Sequence of chain 26.B:
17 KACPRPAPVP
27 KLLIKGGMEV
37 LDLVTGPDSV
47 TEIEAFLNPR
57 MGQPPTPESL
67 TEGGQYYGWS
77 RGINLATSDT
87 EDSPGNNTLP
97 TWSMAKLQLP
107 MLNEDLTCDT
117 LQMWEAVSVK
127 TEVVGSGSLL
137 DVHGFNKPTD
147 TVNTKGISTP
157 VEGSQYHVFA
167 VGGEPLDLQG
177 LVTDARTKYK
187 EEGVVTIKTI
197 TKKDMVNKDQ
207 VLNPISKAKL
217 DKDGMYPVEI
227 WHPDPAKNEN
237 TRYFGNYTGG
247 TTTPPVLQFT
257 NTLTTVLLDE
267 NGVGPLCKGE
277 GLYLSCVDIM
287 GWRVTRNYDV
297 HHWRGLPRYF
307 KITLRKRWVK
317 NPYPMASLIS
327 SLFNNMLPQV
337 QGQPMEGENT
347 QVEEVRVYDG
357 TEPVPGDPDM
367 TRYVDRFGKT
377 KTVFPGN

Binding-site contacts:
Ligand atom O4 contacts residue THR291 of chain 26.B at 3.1 Å.
Ligand atom C1 contacts residue TYR72 of chain 26.B at 4.1 Å (hydrophobic).
Ligand atom O8 contacts residue TYR72 of chain 26.B at 3.4 Å (h-bond).
Ligand atom O4 contacts residue GLY78 of chain 26.B at 3.0 Å.
Ligand atom C4 contacts residue TYR72 of chain 26.B at 4.1 Å (hydrophobic).
Ligand atom C3 contacts residue HIS298 of chain 26.B at 3.4 Å.
Ligand atom O4 contacts residue ASN80 of chain 26.B at 4.2 Å.
Ligand atom O4 contacts residue VAL296 of chain 26.B at 4.0 Å.
Ligand atom O3 contacts residue VAL296 of chain 26.B at 4.0 Å.
Ligand atom C2 contacts residue GLY78 of chain 26.B at 4.1 Å.
Ligand atom O8 contacts residue ARG77 of chain 26.B at 3.4 Å (salt-bridge).
Ligand atom C6 contacts residue ASN93 of chain 26.B at 3.2 Å.
Ligand atom O3 contacts residue GLY78 of chain 26.B at 3.4 Å.
Ligand atom C8 contacts residue ARG77 of chain 26.B at 4.3 Å.
Ligand atom C6 contacts residue TYR72 of chain 26.B at 4.0 Å (hydrophobic).
Ligand atom O1B contacts residue ASN80 of chain 26.B at 4.3 Å.
Ligand atom C1 contacts residue ARG77 of chain 26.B at 3.4 Å.
Ligand atom O4 contacts residue HIS298 of chain 26.B at 2.9 Å (h-bond).
Ligand atom C4 contacts residue GLY78 of chain 26.B at 3.6 Å.
Ligand atom O1A contacts residue TYR72 of chain 26.B at 3.4 Å.
Ligand atom O1B contacts residue SER89 of chain 26.B at 4.1 Å.
Ligand atom C11 contacts residue TYR72 of chain 26.B at 4.0 Å (hydrophobic).
Ligand atom O4 contacts residue ILE79 of chain 26.B at 3.6 Å (h-bond).
Ligand atom C10 contacts residue TYR72 of chain 26.B at 4.1 Å (hydrophobic).
Ligand atom C4 contacts residue ARG77 of chain 26.B at 4.0 Å.
Ligand atom C3 contacts residue VAL296 of chain 26.B at 3.5 Å (hydrophobic).
Ligand atom O1B contacts residue ARG77 of chain 26.B at 3.1 Å (salt-bridge).
Ligand atom C4 contacts residue HIS298 of chain 26.B at 3.4 Å.
Ligand atom C3 contacts residue GLY78 of chain 26.B at 3.9 Å.
Ligand atom O1A contacts residue ARG77 of chain 26.B at 2.9 Å (salt-bridge).
Ligand atom C5 contacts residue TYR72 of chain 26.B at 3.9 Å (hydrophobic).
Ligand atom C3 contacts residue GLY78 of chain 26.B at 4.1 Å.
Ligand atom O1B contacts residue TYR72 of chain 26.B at 4.2 Å.
Ligand atom N5 contacts residue TYR72 of chain 26.B at 3.1 Å (h-bond).
Ligand atom O6 contacts residue ASN93 of chain 26.B at 3.2 Å (h-bond).
Ligand atom C5 contacts residue ASN93 of chain 26.B at 4.3 Å.
Ligand atom C7 contacts residue TYR72 of chain 26.B at 4.3 Å (hydrophobic).
Ligand atom C3 contacts residue ARG77 of chain 26.B at 3.9 Å.
Ligand atom C11 contacts residue ASP85 of chain 26.C at 4.0 Å.
Ligand atom O1A contacts residue GLY78 of chain 26.B at 4.0 Å.

A protein and the small-molecule ligand that binds it are described below.
Small molecule (SMILES): CC(=O)N[C@@H]1[C@@H](O[C@@H]2O[C@H](CO)[C@H](O)[C@H](O[C@]3(C(=O)O)C[C@H](O)[C@@H](NC(C)=O)[C@H]([C@H](O)[C@H](O)CO)O3)[C@H]2O)[C@H](O)[C@@H](CO[C@]2(C(=O)O)C[C@H](O)[C@@H](NC(C)=O)[C@H]([C@H](O)[C@H](O)CO)O2)O[C@H]1O

Sequence of chain 26.C:
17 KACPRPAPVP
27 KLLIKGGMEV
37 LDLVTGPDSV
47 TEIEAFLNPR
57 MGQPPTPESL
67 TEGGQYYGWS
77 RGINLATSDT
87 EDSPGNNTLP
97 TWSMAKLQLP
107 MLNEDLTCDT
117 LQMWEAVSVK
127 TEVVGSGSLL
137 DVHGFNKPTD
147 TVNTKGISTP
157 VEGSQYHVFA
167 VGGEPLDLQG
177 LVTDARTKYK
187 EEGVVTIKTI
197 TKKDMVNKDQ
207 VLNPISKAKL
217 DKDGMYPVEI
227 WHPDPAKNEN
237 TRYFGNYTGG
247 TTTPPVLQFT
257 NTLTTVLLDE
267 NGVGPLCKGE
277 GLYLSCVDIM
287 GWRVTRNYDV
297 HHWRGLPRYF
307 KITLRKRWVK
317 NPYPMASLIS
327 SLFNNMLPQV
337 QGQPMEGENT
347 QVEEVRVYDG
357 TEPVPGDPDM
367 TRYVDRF